A small-molecule ligand and the protein it binds are described below.
Small molecule (SMILES): CC(=O)N[C@H]1[C@H](O[C@H]2[C@H](O)[C@@H](NC(C)=O)CO[C@@H]2CO[C@@H]2O[C@@H](C)[C@@H](O)[C@@H](O)[C@@H]2O)O[C@H](CO)[C@@H](O)[C@@H]1O

Sequence of chain 1.F:
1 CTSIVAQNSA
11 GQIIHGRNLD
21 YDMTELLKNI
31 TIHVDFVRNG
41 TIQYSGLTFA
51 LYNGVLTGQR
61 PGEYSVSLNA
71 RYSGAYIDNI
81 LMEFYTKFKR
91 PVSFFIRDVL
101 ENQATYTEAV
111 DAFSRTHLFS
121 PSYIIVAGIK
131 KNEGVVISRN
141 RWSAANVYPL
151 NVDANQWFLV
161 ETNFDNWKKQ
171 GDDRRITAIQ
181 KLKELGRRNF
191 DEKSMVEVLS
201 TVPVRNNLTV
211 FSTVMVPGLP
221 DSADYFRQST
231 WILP

Sequence of chain 1.E:
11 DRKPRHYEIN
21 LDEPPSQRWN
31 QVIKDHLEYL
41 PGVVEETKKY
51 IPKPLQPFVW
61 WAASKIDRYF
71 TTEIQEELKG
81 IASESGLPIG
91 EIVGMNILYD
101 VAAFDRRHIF

Binding-site contacts:
Ligand atom C5 contacts residue ASN29 of chain 1.F at 3.5 Å.
Ligand atom C5 contacts residue TYR39 of chain 1.E at 4.0 Å (hydrophobic).
Ligand atom C8 contacts residue GLU25 of chain 1.F at 3.5 Å.
Ligand atom C2 contacts residue ASN29 of chain 1.F at 2.5 Å.
Ligand atom C5 contacts residue GLU38 of chain 1.E at 3.8 Å.
Ligand atom O2 contacts residue LEU26 of chain 1.F at 4.3 Å.
Ligand atom C1 contacts residue GLU25 of chain 1.F at 4.5 Å.
Ligand atom O5 contacts residue TYR39 of chain 1.E at 3.2 Å.
Ligand atom C7 contacts residue ASN29 of chain 1.F at 3.1 Å.
Ligand atom C8 contacts residue ASN29 of chain 1.F at 3.8 Å.
Ligand atom O3 contacts residue GLY42 of chain 1.E at 3.9 Å.
Ligand atom C7 contacts residue GLU25 of chain 1.F at 3.9 Å.
Ligand atom C6 contacts residue GLU38 of chain 1.E at 3.2 Å.
Ligand atom C2 contacts residue GLU25 of chain 1.F at 3.6 Å.
Ligand atom C8 contacts residue LYS28 of chain 1.F at 4.1 Å.
Ligand atom N2 contacts residue GLU25 of chain 1.F at 2.9 Å (salt-bridge).
Ligand atom C5 contacts residue TYR39 of chain 1.E at 4.1 Å (hydrophobic).
Ligand atom C6 contacts residue ASN29 of chain 1.F at 4.4 Å.
Ligand atom N2 contacts residue ASN29 of chain 1.F at 3.0 Å (h-bond).
Ligand atom C4 contacts residue GLU38 of chain 1.E at 3.6 Å.
Ligand atom C6 contacts residue TYR39 of chain 1.E at 4.0 Å (hydrophobic).
Ligand atom C6 contacts residue TYR39 of chain 1.E at 4.3 Å (hydrophobic).
Ligand atom C1 contacts residue ASN29 of chain 1.F at 1.4 Å.
Ligand atom C3 contacts residue ASN29 of chain 1.F at 3.8 Å.
Ligand atom O4 contacts residue GLU38 of chain 1.E at 4.1 Å.
Ligand atom O6 contacts residue LEU26 of chain 1.F at 4.3 Å.
Ligand atom O7 contacts residue ASN29 of chain 1.F at 3.1 Å (h-bond).
Ligand atom O3 contacts residue GLU25 of chain 1.F at 4.0 Å.
Ligand atom O5 contacts residue ASN29 of chain 1.F at 2.1 Å (h-bond).
Ligand atom C4 contacts residue ASN29 of chain 1.F at 4.1 Å.
Ligand atom C1 contacts residue TYR39 of chain 1.E at 3.8 Å (hydrophobic).